A protein and the small-molecule ligand that binds it are described below.
Small molecule (SMILES): Nc1ncnc2c1ncn2[C@H]1C[C@H](O)[C@@H](COP(=O)(O)O)O1

Sequence of chain 39.A:
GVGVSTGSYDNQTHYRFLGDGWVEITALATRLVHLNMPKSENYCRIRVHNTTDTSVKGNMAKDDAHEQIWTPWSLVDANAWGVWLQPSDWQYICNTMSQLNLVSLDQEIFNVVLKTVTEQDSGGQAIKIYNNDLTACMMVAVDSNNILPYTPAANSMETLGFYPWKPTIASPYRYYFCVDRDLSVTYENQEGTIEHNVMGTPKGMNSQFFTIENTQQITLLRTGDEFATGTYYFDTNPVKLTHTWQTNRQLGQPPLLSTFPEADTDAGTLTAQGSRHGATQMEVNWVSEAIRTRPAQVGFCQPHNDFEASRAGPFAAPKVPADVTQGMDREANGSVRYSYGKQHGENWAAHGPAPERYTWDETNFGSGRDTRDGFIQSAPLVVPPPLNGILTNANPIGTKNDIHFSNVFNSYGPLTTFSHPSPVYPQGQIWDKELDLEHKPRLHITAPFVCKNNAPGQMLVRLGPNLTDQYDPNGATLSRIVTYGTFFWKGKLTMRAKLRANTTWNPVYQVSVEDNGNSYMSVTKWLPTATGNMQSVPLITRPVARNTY

Binding-site contacts:
Ligand atom P contacts residue TYR271 of chain 39.A at 4.5 Å.
Ligand atom C5' contacts residue ASP273 of chain 39.A at 3.8 Å.
Ligand atom OP1 contacts residue TYR271 of chain 39.A at 3.1 Å (h-bond).
Ligand atom P contacts residue PHE272 of chain 39.A at 4.3 Å.
Ligand atom P contacts residue ASN491 of chain 39.A at 3.0 Å.
Ligand atom OP2 contacts residue ASP273 of chain 39.A at 2.4 Å.
Ligand atom OP2 contacts residue ASN491 of chain 39.A at 1.7 Å (h-bond).
Ligand atom O5' contacts residue ASN491 of chain 39.A at 3.5 Å (h-bond).
Ligand atom OP1 contacts residue ASP273 of chain 39.A at 3.3 Å.
Ligand atom C5' contacts residue ASN491 of chain 39.A at 4.0 Å.
Ligand atom OP1 contacts residue PHE272 of chain 39.A at 3.3 Å.
Ligand atom P contacts residue ASP273 of chain 39.A at 2.8 Å.
Ligand atom OP1 contacts residue ASN491 of chain 39.A at 3.6 Å.
Ligand atom O5' contacts residue ASP273 of chain 39.A at 4.1 Å.